This protein binds this small molecule.
Small molecule (SMILES): OC[C@H]1O[C@H](O[C@H]2[C@H](O)[C@@H](O)[C@@H](O)O[C@@H]2CO)[C@H](O)[C@@H](O)[C@@H]1O

Sequence of chain 1.C:
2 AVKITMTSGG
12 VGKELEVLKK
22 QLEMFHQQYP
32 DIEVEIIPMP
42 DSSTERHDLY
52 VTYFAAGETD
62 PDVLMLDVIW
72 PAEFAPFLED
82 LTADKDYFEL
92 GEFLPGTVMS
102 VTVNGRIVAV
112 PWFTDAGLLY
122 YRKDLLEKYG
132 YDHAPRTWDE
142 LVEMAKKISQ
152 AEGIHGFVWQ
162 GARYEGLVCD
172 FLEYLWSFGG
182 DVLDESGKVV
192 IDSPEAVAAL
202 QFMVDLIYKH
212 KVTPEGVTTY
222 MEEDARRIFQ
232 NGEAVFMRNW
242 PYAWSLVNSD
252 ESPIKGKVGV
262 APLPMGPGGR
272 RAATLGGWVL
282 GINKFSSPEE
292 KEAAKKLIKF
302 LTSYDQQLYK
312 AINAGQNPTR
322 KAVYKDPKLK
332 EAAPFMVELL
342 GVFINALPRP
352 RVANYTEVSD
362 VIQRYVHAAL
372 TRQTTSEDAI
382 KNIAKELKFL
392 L

Binding-site contacts:
Ligand atom C5 contacts residue TRP279 of chain 1.C at 3.6 Å (hydrophobic).
Ligand atom O3 contacts residue GLY278 of chain 1.C at 3.3 Å (h-bond).
Ligand atom O6 contacts residue ARG47 of chain 1.C at 3.2 Å (salt-bridge).
Ligand atom O6 contacts residue TYR165 of chain 1.C at 3.5 Å.
Ligand atom O2 contacts residue GLY278 of chain 1.C at 2.9 Å (h-bond).
Ligand atom O2 contacts residue ASP116 of chain 1.C at 2.7 Å (salt-bridge).
Ligand atom C3 contacts residue ASP68 of chain 1.C at 3.4 Å.
Ligand atom C6 contacts residue GLU223 of chain 1.C at 3.5 Å.
Ligand atom O6 contacts residue TRP279 of chain 1.C at 3.8 Å.
Ligand atom C2 contacts residue ASP116 of chain 1.C at 3.6 Å.
Ligand atom O4 contacts residue ASP68 of chain 1.C at 2.5 Å (salt-bridge).
Ligand atom O4 contacts residue GLU166 of chain 1.C at 3.7 Å.
Ligand atom O2 contacts residue GLN317 of chain 1.C at 3.0 Å (h-bond).
Ligand atom O6 contacts residue GLU223 of chain 1.C at 2.6 Å (salt-bridge).
Ligand atom O5 contacts residue TRP241 of chain 1.C at 3.2 Å (h-bond).
Ligand atom O5 contacts residue VAL12 of chain 1.C at 3.4 Å.
Ligand atom C4 contacts residue TRP279 of chain 1.C at 3.7 Å (hydrophobic).
Ligand atom O4 contacts residue TRP279 of chain 1.C at 3.0 Å (h-bond).
Ligand atom O6 contacts residue ASP42 of chain 1.C at 3.0 Å (salt-bridge).
Ligand atom O2 contacts residue TRP279 of chain 1.C at 3.2 Å (h-bond).
Ligand atom C6 contacts residue GLY167 of chain 1.C at 3.7 Å.
Ligand atom O1 contacts residue PHE114 of chain 1.C at 3.6 Å.
Ligand atom C4 contacts residue ASP68 of chain 1.C at 3.5 Å.
Ligand atom C1 contacts residue VAL12 of chain 1.C at 3.8 Å (hydrophobic).
Ligand atom O3 contacts residue ARG350 of chain 1.C at 3.0 Å (salt-bridge).
Ligand atom C3 contacts residue TRP279 of chain 1.C at 3.7 Å (hydrophobic).
Ligand atom O3 contacts residue TRP241 of chain 1.C at 3.3 Å.
Ligand atom O4 contacts residue ARG350 of chain 1.C at 3.0 Å (salt-bridge).
Ligand atom C4 contacts residue ARG350 of chain 1.C at 3.7 Å.
Ligand atom O3 contacts residue ASP68 of chain 1.C at 2.7 Å (salt-bridge).
Ligand atom O3 contacts residue GLY277 of chain 1.C at 3.4 Å.
Ligand atom O1 contacts residue GLU15 of chain 1.C at 2.8 Å (salt-bridge).
Ligand atom O3 contacts residue ASP116 of chain 1.C at 2.5 Å (salt-bridge).
Ligand atom O1 contacts residue GLN317 of chain 1.C at 3.4 Å (h-bond).
Ligand atom C3 contacts residue ASP116 of chain 1.C at 3.3 Å.
Ligand atom O6 contacts residue GLY167 of chain 1.C at 3.5 Å.
Ligand atom O2 contacts residue TYR243 of chain 1.C at 3.5 Å.
Ligand atom C1 contacts residue TRP241 of chain 1.C at 3.5 Å (hydrophobic).
Ligand atom C1 contacts residue GLU15 of chain 1.C at 3.5 Å.
Ligand atom O5 contacts residue GLU223 of chain 1.C at 3.4 Å (salt-bridge).